Sequence of chain 1.A:
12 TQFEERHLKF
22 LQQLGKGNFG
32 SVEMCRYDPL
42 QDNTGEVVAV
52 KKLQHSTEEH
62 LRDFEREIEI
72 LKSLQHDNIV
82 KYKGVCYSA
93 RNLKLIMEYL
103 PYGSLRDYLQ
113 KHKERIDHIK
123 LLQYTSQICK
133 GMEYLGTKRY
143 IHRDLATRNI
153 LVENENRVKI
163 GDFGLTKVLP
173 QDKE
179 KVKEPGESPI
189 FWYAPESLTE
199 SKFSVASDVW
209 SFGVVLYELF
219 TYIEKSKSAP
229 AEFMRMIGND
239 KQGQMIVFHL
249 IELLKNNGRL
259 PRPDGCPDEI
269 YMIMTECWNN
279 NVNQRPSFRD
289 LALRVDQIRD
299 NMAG

A small-molecule ligand and the protein it binds are described below.
Small molecule (SMILES): Cc1cnc(Nc2ccc(N3CCN(C)CC3)cc2)nc1Nc1cccc(S(=O)(=O)NC(C)(C)C)c1

Binding-site contacts:
Ligand atom C3 contacts residue ALA50 of chain 1.A at 3.6 Å (hydrophobic).
Ligand atom C1 contacts residue LEU153 of chain 1.A at 3.4 Å (hydrophobic).
Ligand atom C12 contacts residue LEU25 of chain 1.A at 3.2 Å (hydrophobic).
Ligand atom C4 contacts residue LEU153 of chain 1.A at 3.9 Å (hydrophobic).
Ligand atom C18 contacts residue VAL33 of chain 1.A at 3.8 Å (hydrophobic).
Ligand atom N7 contacts residue ASP164 of chain 1.A at 3.9 Å.
Ligand atom C17 contacts residue VAL33 of chain 1.A at 3.9 Å (hydrophobic).
Ligand atom N2 contacts residue LEU102 of chain 1.A at 3.0 Å (h-bond).
Ligand atom C3 contacts residue LEU102 of chain 1.A at 3.6 Å (hydrophobic).
Ligand atom C24 contacts residue VAL33 of chain 1.A at 3.6 Å (hydrophobic).
Ligand atom N4 contacts residue LEU102 of chain 1.A at 2.8 Å (h-bond).
Ligand atom C7 contacts residue LEU25 of chain 1.A at 3.9 Å (hydrophobic).
Ligand atom N3 contacts residue LEU153 of chain 1.A at 3.6 Å.
Ligand atom C13 contacts residue LEU25 of chain 1.A at 3.7 Å (hydrophobic).
Ligand atom C7 contacts residue GLY105 of chain 1.A at 3.5 Å.
Ligand atom C5 contacts residue MET99 of chain 1.A at 3.8 Å (hydrophobic).
Ligand atom O1 contacts residue ASP164 of chain 1.A at 3.1 Å.
Ligand atom C4 contacts residue LEU102 of chain 1.A at 3.6 Å (hydrophobic).
Ligand atom C3 contacts residue LEU153 of chain 1.A at 3.9 Å (hydrophobic).
Ligand atom C6 contacts residue LEU102 of chain 1.A at 3.7 Å (hydrophobic).
Ligand atom C5 contacts residue ALA50 of chain 1.A at 3.7 Å (hydrophobic).
Ligand atom C25 contacts residue LYS27 of chain 1.A at 3.8 Å.
Ligand atom C14 contacts residue ASP109 of chain 1.A at 3.7 Å.
Ligand atom C2 contacts residue ALA50 of chain 1.A at 3.7 Å (hydrophobic).
Ligand atom C7 contacts residue LEU102 of chain 1.A at 3.7 Å (hydrophobic).
Ligand atom C19 contacts residue LEU25 of chain 1.A at 3.8 Å (hydrophobic).
Ligand atom C3 contacts residue GLU100 of chain 1.A at 3.4 Å.
Ligand atom C5 contacts residue GLY163 of chain 1.A at 3.9 Å.
Ligand atom C19 contacts residue GLY26 of chain 1.A at 3.7 Å.
Ligand atom C2 contacts residue LEU153 of chain 1.A at 3.5 Å (hydrophobic).
Ligand atom O2 contacts residue ARG150 of chain 1.A at 3.5 Å.
Ligand atom O1 contacts residue ASN151 of chain 1.A at 3.4 Å.
Ligand atom C11 contacts residue GLY105 of chain 1.A at 3.8 Å.
Ligand atom N4 contacts residue TYR101 of chain 1.A at 3.8 Å.
Ligand atom N2 contacts residue TYR101 of chain 1.A at 3.9 Å.
Ligand atom C18 contacts residue LEU25 of chain 1.A at 3.8 Å (hydrophobic).
Ligand atom N1 contacts residue LEU153 of chain 1.A at 3.9 Å.
Ligand atom N1 contacts residue VAL33 of chain 1.A at 3.5 Å.
Ligand atom C6 contacts residue GLY105 of chain 1.A at 3.6 Å.
Ligand atom C8 contacts residue GLY105 of chain 1.A at 3.6 Å.